Binding-site contacts:
Ligand atom C2 contacts residue ASN279 of chain 1.A at 2.5 Å.
Ligand atom N2 contacts residue ASN279 of chain 1.A at 3.0 Å (h-bond).
Ligand atom C8 contacts residue VAL291 of chain 1.A at 4.2 Å (hydrophobic).
Ligand atom C1 contacts residue ASN279 of chain 1.A at 1.4 Å.
Ligand atom O7 contacts residue ASN279 of chain 1.A at 2.9 Å (h-bond).
Ligand atom C1 contacts residue ASN292 of chain 1.A at 4.3 Å.
Ligand atom O7 contacts residue LYS293 of chain 1.A at 4.5 Å.
Ligand atom O5 contacts residue ASN292 of chain 1.A at 4.0 Å.
Ligand atom C7 contacts residue ASN279 of chain 1.A at 3.2 Å.
Ligand atom C2 contacts residue VAL291 of chain 1.A at 4.0 Å (hydrophobic).
Ligand atom C7 contacts residue VAL291 of chain 1.A at 4.4 Å (hydrophobic).
Ligand atom C6 contacts residue ASN292 of chain 1.A at 4.2 Å.
Ligand atom C8 contacts residue SER39 of chain 1.A at 3.3 Å.
Ligand atom O5 contacts residue ASN279 of chain 1.A at 2.4 Å (h-bond).
Ligand atom C5 contacts residue ASN292 of chain 1.A at 4.1 Å.
Ligand atom C3 contacts residue VAL291 of chain 1.A at 4.2 Å (hydrophobic).
Ligand atom C3 contacts residue ASN279 of chain 1.A at 3.8 Å.
Ligand atom C8 contacts residue SER40 of chain 1.A at 4.5 Å.
Ligand atom C8 contacts residue ASN279 of chain 1.A at 4.4 Å.
Ligand atom C4 contacts residue ASN279 of chain 1.A at 4.3 Å.
Ligand atom N2 contacts residue VAL291 of chain 1.A at 3.8 Å.
Ligand atom C7 contacts residue GLU69 of chain 1.B at 4.3 Å.
Ligand atom C8 contacts residue GLU69 of chain 1.B at 3.3 Å.
Ligand atom C5 contacts residue ASN279 of chain 1.A at 3.6 Å.
Ligand atom C1 contacts residue VAL291 of chain 1.A at 3.7 Å (hydrophobic).

Sequence of chain 1.B:
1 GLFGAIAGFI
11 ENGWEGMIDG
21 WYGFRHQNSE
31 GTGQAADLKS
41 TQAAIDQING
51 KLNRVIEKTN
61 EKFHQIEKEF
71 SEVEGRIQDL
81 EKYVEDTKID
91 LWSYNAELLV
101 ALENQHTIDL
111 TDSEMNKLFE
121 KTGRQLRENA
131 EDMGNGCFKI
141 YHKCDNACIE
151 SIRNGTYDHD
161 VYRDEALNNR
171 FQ

Sequence of chain 1.A:
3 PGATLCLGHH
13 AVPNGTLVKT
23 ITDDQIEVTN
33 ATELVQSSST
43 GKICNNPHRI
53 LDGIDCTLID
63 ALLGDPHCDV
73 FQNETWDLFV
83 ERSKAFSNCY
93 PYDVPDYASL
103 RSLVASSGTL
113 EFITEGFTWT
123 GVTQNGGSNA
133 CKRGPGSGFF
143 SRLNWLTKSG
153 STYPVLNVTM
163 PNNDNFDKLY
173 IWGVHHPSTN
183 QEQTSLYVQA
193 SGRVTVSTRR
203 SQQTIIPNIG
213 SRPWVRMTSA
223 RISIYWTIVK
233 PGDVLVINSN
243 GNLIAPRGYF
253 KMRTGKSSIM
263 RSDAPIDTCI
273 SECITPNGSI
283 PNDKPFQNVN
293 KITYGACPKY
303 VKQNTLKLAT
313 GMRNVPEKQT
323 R

A protein and the small-molecule ligand that binds it are described below.
Small molecule (SMILES): CC(=O)N[C@H]1[C@H](O[C@H]2[C@H](O)[C@@H](NC(C)=O)CO[C@@H]2CO)O[C@H](CO)[C@@H](O)[C@@H]1O